A protein and the small-molecule ligand that binds it are described below.
Small molecule (SMILES): Cc1cc2c3c(c1C)C(C)(C)C[C@@H](O)N3c1c(nc(O)[nH]c1=O)N2C[C@H](O)[C@H](O)[C@H](O)COP(=O)(O)O

Sequence of chain 2.A:
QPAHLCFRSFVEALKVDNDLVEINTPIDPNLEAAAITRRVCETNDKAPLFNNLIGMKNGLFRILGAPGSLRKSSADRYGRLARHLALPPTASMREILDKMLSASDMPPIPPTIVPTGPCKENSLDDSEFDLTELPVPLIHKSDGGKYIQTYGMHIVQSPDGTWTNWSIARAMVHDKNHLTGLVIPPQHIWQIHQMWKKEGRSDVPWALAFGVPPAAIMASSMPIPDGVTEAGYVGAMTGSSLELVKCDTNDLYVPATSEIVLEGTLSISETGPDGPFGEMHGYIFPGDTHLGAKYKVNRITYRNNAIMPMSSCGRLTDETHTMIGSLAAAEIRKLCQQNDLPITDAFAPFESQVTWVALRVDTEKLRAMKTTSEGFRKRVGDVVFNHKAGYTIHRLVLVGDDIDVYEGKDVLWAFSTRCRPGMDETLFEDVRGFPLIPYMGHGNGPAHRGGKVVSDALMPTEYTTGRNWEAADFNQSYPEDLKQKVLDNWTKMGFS

Binding-site contacts:
Ligand atom O9 contacts residue LYS391 of chain 2.A at 2.7 Å (salt-bridge).
Ligand atom O8 contacts residue MN1 of chain 2.B at 2.2 Å.
Ligand atom N2 contacts residue GLN190 of chain 2.A at 3.4 Å (h-bond).
Ligand atom C14 contacts residue SER224 of chain 2.A at 3.5 Å.
Ligand atom C15 contacts residue THR153 of chain 2.A at 3.2 Å.
Ligand atom C2 contacts residue ALA172 of chain 2.A at 3.5 Å (hydrophobic).
Ligand atom O9 contacts residue MET225 of chain 2.A at 3.6 Å.
Ligand atom C1 contacts residue ILE171 of chain 2.A at 3.6 Å (hydrophobic).
Ligand atom O6 contacts residue MET225 of chain 2.A at 3.3 Å.
Ligand atom O7 contacts residue SER170 of chain 2.A at 3.2 Å.
Ligand atom C19 contacts residue ILE171 of chain 2.A at 3.1 Å (hydrophobic).
Ligand atom N2 contacts residue ILE171 of chain 2.A at 3.1 Å (h-bond).
Ligand atom C1 contacts residue GLN190 of chain 2.A at 3.6 Å.
Ligand atom C6 contacts residue ILE327 of chain 2.A at 3.4 Å (hydrophobic).
Ligand atom P1 contacts residue MN1 of chain 2.B at 3.4 Å.
Ligand atom O5 contacts residue GLN190 of chain 2.A at 2.9 Å (h-bond).
Ligand atom P1 contacts residue K1 of chain 2.C at 3.4 Å.
Ligand atom O3 contacts residue ARG173 of chain 2.A at 2.9 Å (salt-bridge).
Ligand atom O9 contacts residue PRO226 of chain 2.A at 3.5 Å.
Ligand atom N4 contacts residue ILE171 of chain 2.A at 3.3 Å (h-bond).
Ligand atom N1 contacts residue ALA172 of chain 2.A at 3.5 Å.
Ligand atom O4 contacts residue ILE171 of chain 2.A at 2.7 Å (h-bond).
Ligand atom O1 contacts residue GLN190 of chain 2.A at 3.1 Å (h-bond).
Ligand atom O6 contacts residue PRO226 of chain 2.A at 3.3 Å (h-bond).
Ligand atom O8 contacts residue ASN168 of chain 2.A at 2.8 Å (h-bond).
Ligand atom O7 contacts residue K1 of chain 2.C at 3.0 Å.
Ligand atom C21 contacts residue SER223 of chain 2.A at 3.6 Å.
Ligand atom O10 contacts residue HIS191 of chain 2.A at 2.9 Å (h-bond).
Ligand atom O9 contacts residue HIS191 of chain 2.A at 3.6 Å (h-bond).
Ligand atom C4 contacts residue ILE171 of chain 2.A at 3.1 Å (hydrophobic).
Ligand atom O8 contacts residue K1 of chain 2.C at 2.9 Å.
Ligand atom O8 contacts residue HIS191 of chain 2.A at 3.2 Å (h-bond).
Ligand atom O9 contacts residue MN1 of chain 2.B at 3.6 Å.
Ligand atom O7 contacts residue SER223 of chain 2.A at 3.4 Å (h-bond).
Ligand atom C2 contacts residue ARG173 of chain 2.A at 3.4 Å.
Ligand atom C16 contacts residue THR153 of chain 2.A at 3.5 Å.
Ligand atom C10 contacts residue ILE327 of chain 2.A at 3.3 Å (hydrophobic).
Ligand atom O4 contacts residue SER223 of chain 2.A at 3.6 Å.
Ligand atom O8 contacts residue GLU233 of chain 2.A at 3.1 Å (salt-bridge).
Ligand atom P1 contacts residue HIS191 of chain 2.A at 3.6 Å.